This small molecule binds to this protein.
Small molecule (SMILES): CN(Cc1cnc2nc(N)nc(N)c2n1)c1ccc(C(=O)N[C@@H](CCC(=O)O)C(=O)O)cc1

Sequence of chain 1.B:
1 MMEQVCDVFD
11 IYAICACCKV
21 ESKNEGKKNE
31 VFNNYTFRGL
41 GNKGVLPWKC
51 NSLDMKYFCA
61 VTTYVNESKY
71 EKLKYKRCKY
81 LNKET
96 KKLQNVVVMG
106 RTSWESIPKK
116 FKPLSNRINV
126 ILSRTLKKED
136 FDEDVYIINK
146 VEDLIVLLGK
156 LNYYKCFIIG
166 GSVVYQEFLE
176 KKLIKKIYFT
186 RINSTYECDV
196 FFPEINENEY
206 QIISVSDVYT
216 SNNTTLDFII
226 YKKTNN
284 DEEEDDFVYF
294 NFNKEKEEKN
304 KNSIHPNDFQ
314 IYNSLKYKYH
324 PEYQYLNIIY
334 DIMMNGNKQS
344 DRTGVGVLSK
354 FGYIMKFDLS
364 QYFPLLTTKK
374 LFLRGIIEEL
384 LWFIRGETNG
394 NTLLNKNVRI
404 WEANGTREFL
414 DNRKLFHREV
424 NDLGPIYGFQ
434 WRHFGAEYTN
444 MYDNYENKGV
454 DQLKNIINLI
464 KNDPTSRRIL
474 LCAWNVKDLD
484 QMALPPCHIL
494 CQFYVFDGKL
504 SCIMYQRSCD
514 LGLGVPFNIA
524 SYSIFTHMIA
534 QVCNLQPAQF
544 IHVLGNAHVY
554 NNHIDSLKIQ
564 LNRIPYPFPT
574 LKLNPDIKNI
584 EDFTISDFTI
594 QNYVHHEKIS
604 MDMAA

Binding-site contacts:
Ligand atom N3 contacts residue CYS15 of chain 1.B at 3.3 Å.
Ligand atom CD contacts residue MET55 of chain 1.B at 3.4 Å (hydrophobic).
Ligand atom NA4 contacts residue ILE164 of chain 1.B at 3.4 Å (h-bond).
Ligand atom O contacts residue PHE116 of chain 1.B at 3.5 Å.
Ligand atom C11 contacts residue MET55 of chain 1.B at 3.7 Å (hydrophobic).
Ligand atom C2 contacts residue ALA16 of chain 1.B at 3.7 Å (hydrophobic).
Ligand atom N5 contacts residue NDP1 of chain 1.H at 3.2 Å.
Ligand atom CG contacts residue MET55 of chain 1.B at 3.4 Å (hydrophobic).
Ligand atom N contacts residue MET55 of chain 1.B at 3.6 Å (h-bond).
Ligand atom CB contacts residue PHE116 of chain 1.B at 3.4 Å (hydrophobic).
Ligand atom C9 contacts residue NDP1 of chain 1.H at 3.7 Å.
Ligand atom O2 contacts residue ARG122 of chain 1.B at 3.0 Å (salt-bridge).
Ligand atom NA4 contacts residue TYR170 of chain 1.B at 3.1 Å (h-bond).
Ligand atom C7 contacts residue MET55 of chain 1.B at 3.6 Å (hydrophobic).
Ligand atom OE2 contacts residue MET55 of chain 1.B at 3.5 Å.
Ligand atom C8A contacts residue ASP54 of chain 1.B at 3.6 Å.
Ligand atom C4 contacts residue NDP1 of chain 1.H at 3.3 Å.
Ligand atom N3 contacts residue PHE58 of chain 1.B at 3.6 Å.
Ligand atom C2 contacts residue ASP54 of chain 1.B at 3.4 Å.
Ligand atom O1 contacts residue ARG122 of chain 1.B at 2.8 Å (salt-bridge).
Ligand atom N3 contacts residue ALA16 of chain 1.B at 3.7 Å.
Ligand atom NA2 contacts residue CYS15 of chain 1.B at 3.3 Å (h-bond).
Ligand atom O2 contacts residue PHE58 of chain 1.B at 3.5 Å.
Ligand atom C4 contacts residue PHE58 of chain 1.B at 3.6 Å (hydrophobic).
Ligand atom CT contacts residue ARG122 of chain 1.B at 3.4 Å.
Ligand atom CM contacts residue ILE164 of chain 1.B at 3.6 Å (hydrophobic).
Ligand atom NA4 contacts residue CYS15 of chain 1.B at 3.6 Å.
Ligand atom C2 contacts residue CYS15 of chain 1.B at 3.7 Å (hydrophobic).
Ligand atom N1 contacts residue ALA16 of chain 1.B at 3.7 Å.
Ligand atom C13 contacts residue PHE58 of chain 1.B at 3.7 Å (hydrophobic).
Ligand atom N8 contacts residue ASP54 of chain 1.B at 3.6 Å.
Ligand atom NA2 contacts residue THR185 of chain 1.B at 3.5 Å (h-bond).
Ligand atom C4A contacts residue NDP1 of chain 1.H at 3.5 Å.
Ligand atom N8 contacts residue MET55 of chain 1.B at 3.4 Å.
Ligand atom NA4 contacts residue ILE14 of chain 1.B at 2.8 Å (h-bond).
Ligand atom NA4 contacts residue NDP1 of chain 1.H at 3.5 Å (h-bond).
Ligand atom N3 contacts residue ILE14 of chain 1.B at 3.7 Å.
Ligand atom C12 contacts residue PHE58 of chain 1.B at 3.5 Å (hydrophobic).
Ligand atom N1 contacts residue ASP54 of chain 1.B at 2.6 Å (salt-bridge).
Ligand atom NA2 contacts residue ASP54 of chain 1.B at 2.8 Å (salt-bridge).